Binding-site contacts:
Ligand atom O3 contacts residue LYS23 of chain 1.A at 3.0 Å (salt-bridge).
Ligand atom O4 contacts residue ASN135 of chain 1.B at 3.9 Å.
Ligand atom O1 contacts residue FE21 of chain 1.H at 2.4 Å.
Ligand atom O3 contacts residue TYR105 of chain 1.B at 2.6 Å (h-bond).
Ligand atom P1 contacts residue HIS180 of chain 1.B at 4.4 Å.
Ligand atom C3 contacts residue ALA195 of chain 1.B at 4.4 Å (hydrophobic).
Ligand atom C3 contacts residue LEU193 of chain 1.B at 4.0 Å (hydrophobic).
Ligand atom O4 contacts residue FE21 of chain 1.H at 2.1 Å.
Ligand atom O2 contacts residue FE21 of chain 1.H at 3.8 Å.
Ligand atom C2 contacts residue FE21 of chain 1.H at 3.3 Å.
Ligand atom C2 contacts residue TYR103 of chain 1.B at 4.0 Å (hydrophobic).
Ligand atom O4 contacts residue LYS23 of chain 1.A at 3.6 Å.
Ligand atom P1 contacts residue TYR105 of chain 1.B at 4.0 Å.
Ligand atom P1 contacts residue ARG97 of chain 1.B at 3.7 Å.
Ligand atom C1 contacts residue VAL122 of chain 1.B at 4.3 Å (hydrophobic).
Ligand atom O4 contacts residue GLU142 of chain 1.B at 4.1 Å.
Ligand atom O3 contacts residue ARG97 of chain 1.B at 3.5 Å (salt-bridge).
Ligand atom C3 contacts residue PHE182 of chain 1.B at 4.0 Å (hydrophobic).
Ligand atom P1 contacts residue TYR103 of chain 1.B at 4.4 Å.
Ligand atom P1 contacts residue ASN135 of chain 1.B at 3.8 Å.
Ligand atom P1 contacts residue LYS23 of chain 1.A at 3.9 Å.
Ligand atom P1 contacts residue FE21 of chain 1.H at 3.2 Å.
Ligand atom O3 contacts residue TYR103 of chain 1.B at 4.2 Å.
Ligand atom C3 contacts residue VAL122 of chain 1.B at 3.9 Å (hydrophobic).
Ligand atom C2 contacts residue HIS180 of chain 1.B at 4.3 Å.
Ligand atom O4 contacts residue HIS138 of chain 1.B at 3.1 Å (h-bond).
Ligand atom C2 contacts residue PHE182 of chain 1.B at 4.1 Å (hydrophobic).
Ligand atom C1 contacts residue TYR105 of chain 1.B at 4.0 Å (hydrophobic).
Ligand atom O2 contacts residue TYR103 of chain 1.B at 4.2 Å.
Ligand atom O2 contacts residue ARG97 of chain 1.B at 2.6 Å (salt-bridge).
Ligand atom C2 contacts residue GLU142 of chain 1.B at 4.1 Å.
Ligand atom O2 contacts residue ASN135 of chain 1.B at 2.7 Å (h-bond).
Ligand atom C3 contacts residue TYR103 of chain 1.B at 4.2 Å (hydrophobic).
Ligand atom C1 contacts residue GLU142 of chain 1.B at 4.4 Å.
Ligand atom C1 contacts residue TYR103 of chain 1.B at 3.7 Å (hydrophobic).
Ligand atom O2 contacts residue HIS180 of chain 1.B at 4.3 Å.
Ligand atom O1 contacts residue GLU142 of chain 1.B at 2.8 Å (salt-bridge).
Ligand atom O1 contacts residue PHE182 of chain 1.B at 3.9 Å.
Ligand atom O4 contacts residue HIS180 of chain 1.B at 3.8 Å.
Ligand atom O1 contacts residue HIS180 of chain 1.B at 3.6 Å (h-bond).

Sequence of chain 1.A:
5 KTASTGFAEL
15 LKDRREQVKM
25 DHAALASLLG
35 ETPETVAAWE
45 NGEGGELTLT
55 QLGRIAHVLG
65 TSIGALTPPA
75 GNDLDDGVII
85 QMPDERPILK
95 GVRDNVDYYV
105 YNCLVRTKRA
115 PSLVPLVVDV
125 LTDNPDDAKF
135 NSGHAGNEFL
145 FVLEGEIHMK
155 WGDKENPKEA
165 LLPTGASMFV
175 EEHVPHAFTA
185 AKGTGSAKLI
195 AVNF

A protein and the small-molecule ligand that binds it are described below.
Small molecule (SMILES): CC[C@H](O)P(=O)(O)O

Sequence of chain 1.B:
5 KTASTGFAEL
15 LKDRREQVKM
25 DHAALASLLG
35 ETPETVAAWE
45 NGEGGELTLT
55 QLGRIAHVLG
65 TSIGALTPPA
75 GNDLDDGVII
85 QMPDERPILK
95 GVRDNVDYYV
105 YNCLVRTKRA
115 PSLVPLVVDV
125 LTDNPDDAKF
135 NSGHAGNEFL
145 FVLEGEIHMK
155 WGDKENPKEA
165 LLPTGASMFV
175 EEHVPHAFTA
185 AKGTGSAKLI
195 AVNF